Binding-site contacts:
Ligand atom CBA contacts residue GLY24 of chain 1.A at 4.0 Å.
Ligand atom CBA contacts residue THR27 of chain 1.A at 4.1 Å.
Ligand atom CAI contacts residue VAL20 of chain 1.A at 4.0 Å (hydrophobic).
Ligand atom CAB contacts residue THR27 of chain 1.A at 3.9 Å.
Ligand atom CAB contacts residue LEU28 of chain 1.A at 3.6 Å (hydrophobic).
Ligand atom CAK contacts residue VAL21 of chain 1.A at 3.6 Å (hydrophobic).
Ligand atom CBD contacts residue VAL20 of chain 1.A at 4.3 Å (hydrophobic).
Ligand atom CAJ contacts residue GLY24 of chain 1.A at 4.4 Å.
Ligand atom CAN contacts residue LEU28 of chain 1.A at 4.3 Å (hydrophobic).
Ligand atom CAK contacts residue VAL20 of chain 1.A at 3.9 Å (hydrophobic).
Ligand atom CBA contacts residue LEU28 of chain 1.A at 3.8 Å (hydrophobic).
Ligand atom CAA contacts residue THR27 of chain 1.A at 3.8 Å.
Ligand atom CAI contacts residue VAL21 of chain 1.A at 3.9 Å (hydrophobic).
Ligand atom CBG contacts residue VAL20 of chain 1.A at 4.4 Å (hydrophobic).
Ligand atom CAB contacts residue VAL31 of chain 1.A at 3.8 Å (hydrophobic).
Ligand atom CAP contacts residue GLY24 of chain 1.A at 4.2 Å.
Ligand atom CAN contacts residue GLY24 of chain 1.A at 4.5 Å.
Ligand atom CAQ contacts residue VAL20 of chain 1.A at 4.3 Å (hydrophobic).
Ligand atom CBF contacts residue VAL20 of chain 1.A at 4.0 Å (hydrophobic).

This protein binds this small molecule.
Small molecule (SMILES): CC(C)CCC[C@@H](C)[C@H]1CC[C@H]2[C@@H]3CC=C4C[C@@H](OC(=O)CCC(=O)O)CC[C@]4(C)[C@H]3CC[C@]12C

Sequence of chain 1.A:
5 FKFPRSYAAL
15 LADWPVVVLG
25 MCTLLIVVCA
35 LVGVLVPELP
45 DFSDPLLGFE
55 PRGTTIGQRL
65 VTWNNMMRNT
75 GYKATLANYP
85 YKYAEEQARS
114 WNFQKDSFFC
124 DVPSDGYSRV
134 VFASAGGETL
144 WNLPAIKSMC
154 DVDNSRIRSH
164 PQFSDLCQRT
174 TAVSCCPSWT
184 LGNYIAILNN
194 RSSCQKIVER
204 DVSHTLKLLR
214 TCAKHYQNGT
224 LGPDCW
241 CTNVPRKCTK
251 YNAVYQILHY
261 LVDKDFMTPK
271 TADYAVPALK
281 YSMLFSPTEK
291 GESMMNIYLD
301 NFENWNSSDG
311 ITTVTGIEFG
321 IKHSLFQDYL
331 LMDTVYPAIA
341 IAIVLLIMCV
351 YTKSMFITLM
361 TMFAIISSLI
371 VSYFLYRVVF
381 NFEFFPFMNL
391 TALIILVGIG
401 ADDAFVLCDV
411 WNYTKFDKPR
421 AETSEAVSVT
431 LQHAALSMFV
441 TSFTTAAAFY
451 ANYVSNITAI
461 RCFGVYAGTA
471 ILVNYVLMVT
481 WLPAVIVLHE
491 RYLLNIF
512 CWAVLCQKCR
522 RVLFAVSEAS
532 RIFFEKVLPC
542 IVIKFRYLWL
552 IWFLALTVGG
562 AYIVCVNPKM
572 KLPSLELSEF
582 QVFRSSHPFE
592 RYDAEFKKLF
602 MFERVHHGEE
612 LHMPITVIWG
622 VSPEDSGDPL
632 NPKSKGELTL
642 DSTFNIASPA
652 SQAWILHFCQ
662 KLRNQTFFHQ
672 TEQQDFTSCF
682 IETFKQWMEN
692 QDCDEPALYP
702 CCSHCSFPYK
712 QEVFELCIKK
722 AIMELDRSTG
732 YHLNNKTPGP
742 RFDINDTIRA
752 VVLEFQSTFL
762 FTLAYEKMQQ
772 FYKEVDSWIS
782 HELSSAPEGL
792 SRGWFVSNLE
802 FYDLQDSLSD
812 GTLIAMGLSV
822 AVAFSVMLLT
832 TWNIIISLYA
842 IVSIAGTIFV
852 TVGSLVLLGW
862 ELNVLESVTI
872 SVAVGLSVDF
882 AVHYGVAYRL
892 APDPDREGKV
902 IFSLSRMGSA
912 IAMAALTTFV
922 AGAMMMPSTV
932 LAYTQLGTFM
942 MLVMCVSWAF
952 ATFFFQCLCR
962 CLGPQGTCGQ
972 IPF